A small-molecule ligand and the protein it binds are described below.
Small molecule (SMILES): CC(=O)N[C@@H]1[C@@H](O)[C@H](O)[C@@H](CO)O[C@H]1O

Binding-site contacts:
Ligand atom C7 contacts residue ASN241 of chain 1.D at 2.8 Å.
Ligand atom N2 contacts residue ASN241 of chain 1.D at 2.6 Å (h-bond).
Ligand atom C1 contacts residue ASN241 of chain 1.D at 1.4 Å.
Ligand atom C3 contacts residue ASN241 of chain 1.D at 3.8 Å.
Ligand atom O5 contacts residue ASN241 of chain 1.D at 2.4 Å (h-bond).
Ligand atom O7 contacts residue PRO240 of chain 1.D at 4.3 Å.
Ligand atom O7 contacts residue ASN241 of chain 1.D at 2.4 Å (h-bond).
Ligand atom C2 contacts residue ASN241 of chain 1.D at 2.5 Å.
Ligand atom C5 contacts residue ASN241 of chain 1.D at 3.6 Å.
Ligand atom C8 contacts residue ASN241 of chain 1.D at 4.3 Å.
Ligand atom C4 contacts residue ASN241 of chain 1.D at 4.2 Å.

Sequence of chain 1.D:
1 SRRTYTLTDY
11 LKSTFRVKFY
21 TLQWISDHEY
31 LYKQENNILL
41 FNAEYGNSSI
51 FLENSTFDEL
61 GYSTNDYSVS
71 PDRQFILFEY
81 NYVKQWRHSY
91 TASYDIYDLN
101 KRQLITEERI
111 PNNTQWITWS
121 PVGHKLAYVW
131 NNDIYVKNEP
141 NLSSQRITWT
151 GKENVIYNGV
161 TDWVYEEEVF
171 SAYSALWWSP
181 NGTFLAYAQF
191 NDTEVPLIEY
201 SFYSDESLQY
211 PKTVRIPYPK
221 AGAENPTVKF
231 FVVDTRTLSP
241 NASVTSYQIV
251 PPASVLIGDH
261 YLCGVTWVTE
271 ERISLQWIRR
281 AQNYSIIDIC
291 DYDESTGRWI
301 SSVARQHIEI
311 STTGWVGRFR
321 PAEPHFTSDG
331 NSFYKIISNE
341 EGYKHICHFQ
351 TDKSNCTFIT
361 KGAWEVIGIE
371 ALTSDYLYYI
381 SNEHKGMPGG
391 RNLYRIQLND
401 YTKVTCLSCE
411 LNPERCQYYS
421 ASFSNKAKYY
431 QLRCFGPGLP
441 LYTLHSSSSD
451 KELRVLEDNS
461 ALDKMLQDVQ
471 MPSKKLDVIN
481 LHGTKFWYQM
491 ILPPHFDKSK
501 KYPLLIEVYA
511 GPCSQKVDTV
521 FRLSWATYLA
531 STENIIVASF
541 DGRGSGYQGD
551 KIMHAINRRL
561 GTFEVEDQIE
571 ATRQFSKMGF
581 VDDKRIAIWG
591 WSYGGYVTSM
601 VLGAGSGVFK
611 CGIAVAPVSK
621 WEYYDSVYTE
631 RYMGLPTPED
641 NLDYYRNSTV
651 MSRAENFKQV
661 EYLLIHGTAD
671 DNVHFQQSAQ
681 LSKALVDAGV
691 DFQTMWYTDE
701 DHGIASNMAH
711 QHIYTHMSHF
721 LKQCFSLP